Sequence of chain 1.A:
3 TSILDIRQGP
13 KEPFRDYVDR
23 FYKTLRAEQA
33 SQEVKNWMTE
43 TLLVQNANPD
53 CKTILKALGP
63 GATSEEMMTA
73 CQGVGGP

Binding-site contacts:
Ligand atom CG2 contacts residue GLU42 of chain 1.A at 3.2 Å.
Ligand atom C contacts residue THR41 of chain 1.A at 3.5 Å.
Ligand atom C contacts residue TYR24 of chain 1.A at 3.6 Å (hydrophobic).
Ligand atom CE2 contacts residue MET70 of chain 1.A at 3.7 Å (hydrophobic).
Ligand atom CB contacts residue ASN38 of chain 1.A at 3.4 Å.
Ligand atom CG2 contacts residue ALA64 of chain 1.A at 3.4 Å (hydrophobic).
Ligand atom CD contacts residue GLN34 of chain 1.A at 3.5 Å.
Ligand atom OH contacts residue MET70 of chain 1.A at 3.3 Å.
Ligand atom CG1 contacts residue MET69 of chain 1.A at 3.7 Å (hydrophobic).
Ligand atom CB contacts residue TYR24 of chain 1.A at 3.5 Å (hydrophobic).
Ligand atom CD1 contacts residue SER66 of chain 1.A at 3.4 Å.
Ligand atom CD2 contacts residue ARG28 of chain 1.A at 3.6 Å.
Ligand atom OE2 contacts residue ASN38 of chain 1.A at 3.0 Å (h-bond).
Ligand atom CA contacts residue ASN38 of chain 1.A at 3.5 Å.
Ligand atom CD contacts residue ASN38 of chain 1.A at 3.7 Å.
Ligand atom N contacts residue ASN38 of chain 1.A at 3.0 Å (h-bond).
Ligand atom OE1 contacts residue GLN34 of chain 1.A at 3.0 Å (h-bond).
Ligand atom CD1 contacts residue GLU67 of chain 1.A at 3.4 Å.
Ligand atom OH contacts residue ASP21 of chain 1.A at 3.3 Å (salt-bridge).
Ligand atom CB contacts residue ASN38 of chain 1.A at 3.3 Å.
Ligand atom CG2 contacts residue SER66 of chain 1.A at 3.7 Å.
Ligand atom CG contacts residue ASN38 of chain 1.A at 3.7 Å.
Ligand atom CA contacts residue THR41 of chain 1.A at 3.5 Å.
Ligand atom OH contacts residue VAL20 of chain 1.A at 3.4 Å.
Ligand atom CD1 contacts residue TYR24 of chain 1.A at 3.4 Å (hydrophobic).
Ligand atom CD1 contacts residue MET69 of chain 1.A at 3.7 Å (hydrophobic).
Ligand atom OG1 contacts residue ASN38 of chain 1.A at 3.6 Å.
Ligand atom O contacts residue GLU42 of chain 1.A at 3.2 Å (salt-bridge).
Ligand atom O contacts residue THR41 of chain 1.A at 3.6 Å.
Ligand atom CB contacts residue THR41 of chain 1.A at 3.6 Å.
Ligand atom CG2 contacts residue MET69 of chain 1.A at 3.6 Å (hydrophobic).
Ligand atom O contacts residue THR41 of chain 1.A at 3.3 Å.
Ligand atom O contacts residue TYR24 of chain 1.A at 2.7 Å (h-bond).
Ligand atom CD2 contacts residue TYR24 of chain 1.A at 3.4 Å (hydrophobic).
Ligand atom CB contacts residue LYS37 of chain 1.A at 3.6 Å.
Ligand atom CD1 contacts residue LEU27 of chain 1.A at 3.7 Å (hydrophobic).
Ligand atom N contacts residue ASN38 of chain 1.A at 3.1 Å (h-bond).
Ligand atom CD2 contacts residue VAL20 of chain 1.A at 3.7 Å (hydrophobic).
Ligand atom CB contacts residue TYR24 of chain 1.A at 3.5 Å (hydrophobic).
Ligand atom N contacts residue THR41 of chain 1.A at 3.4 Å (h-bond).

This protein binds this small molecule.
Small molecule (SMILES): CC[C@H](C)[C@H](N)C(=O)N[C@H](C(=O)N[C@@H](Cc1ccccc1)C(=O)N[C@@H](CCC(=O)O)C(=O)N[C@@H](CC(=O)O)C(=O)N[C@@H](CC(C)C)C(=O)N[C@@H](CC(C)C)C(=O)N[C@@H](CC(=O)O)C(=O)N[C@@H](Cc1ccc(O)cc1)C(=O)N[C@@H](Cc1ccc(O)cc1)C(=O)NCC(=O)N1CCC[C@H]1C(=O)O)[C@@H](C)O